Binding-site contacts:
Ligand atom OXT contacts residue TYR152 of chain 1.B at 3.4 Å (h-bond).
Ligand atom O contacts residue ASP184 of chain 1.B at 2.6 Å (salt-bridge).
Ligand atom CA contacts residue GLY151 of chain 1.B at 4.3 Å.
Ligand atom N contacts residue GLY151 of chain 1.B at 3.3 Å (h-bond).
Ligand atom CA contacts residue ARG244 of chain 1.B at 3.7 Å.
Ligand atom O contacts residue ARG244 of chain 1.B at 4.0 Å.
Ligand atom CA contacts residue ARG180 of chain 1.B at 4.2 Å.
Ligand atom OXT contacts residue ARG180 of chain 1.B at 3.1 Å (salt-bridge).
Ligand atom C contacts residue ARG244 of chain 1.B at 3.9 Å.
Ligand atom OXT contacts residue GLU220 of chain 1.B at 4.0 Å.
Ligand atom CA contacts residue VAL179 of chain 1.B at 4.0 Å (hydrophobic).
Ligand atom O contacts residue ARG181 of chain 1.B at 4.2 Å.
Ligand atom C contacts residue ARG180 of chain 1.B at 3.2 Å.
Ligand atom CA contacts residue TYR152 of chain 1.B at 3.5 Å (hydrophobic).
Ligand atom C contacts residue ASP184 of chain 1.B at 3.3 Å.
Ligand atom OXT contacts residue ASP184 of chain 1.B at 3.9 Å.
Ligand atom OXT contacts residue THR245 of chain 1.B at 4.2 Å.
Ligand atom CA contacts residue ASP184 of chain 1.B at 4.2 Å.
Ligand atom C contacts residue TYR152 of chain 1.B at 4.0 Å (hydrophobic).
Ligand atom N contacts residue TYR152 of chain 1.B at 4.5 Å.
Ligand atom CA contacts residue ILE178 of chain 1.B at 4.5 Å (hydrophobic).
Ligand atom N contacts residue ALA150 of chain 1.B at 4.1 Å.
Ligand atom N contacts residue ARG244 of chain 1.B at 2.8 Å (salt-bridge).
Ligand atom N contacts residue ASP184 of chain 1.B at 3.9 Å.
Ligand atom O contacts residue ARG180 of chain 1.B at 3.2 Å (salt-bridge).
Ligand atom O contacts residue VAL179 of chain 1.B at 4.1 Å.
Ligand atom N contacts residue VAL179 of chain 1.B at 3.2 Å (h-bond).

Sequence of chain 1.B:
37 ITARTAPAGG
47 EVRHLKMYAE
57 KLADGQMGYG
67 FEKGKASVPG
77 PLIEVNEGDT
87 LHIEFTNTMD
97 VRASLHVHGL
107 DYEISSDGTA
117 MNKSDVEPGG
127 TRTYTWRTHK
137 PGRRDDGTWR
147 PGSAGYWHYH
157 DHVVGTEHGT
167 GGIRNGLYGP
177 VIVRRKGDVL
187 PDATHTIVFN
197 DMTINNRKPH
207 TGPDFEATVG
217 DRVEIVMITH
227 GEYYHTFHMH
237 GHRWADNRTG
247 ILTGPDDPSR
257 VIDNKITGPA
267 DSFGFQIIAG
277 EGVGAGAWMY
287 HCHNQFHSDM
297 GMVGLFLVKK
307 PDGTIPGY

This small molecule binds to this protein.
Small molecule (SMILES): NCC(=O)O